Sequence of chain 35.K:
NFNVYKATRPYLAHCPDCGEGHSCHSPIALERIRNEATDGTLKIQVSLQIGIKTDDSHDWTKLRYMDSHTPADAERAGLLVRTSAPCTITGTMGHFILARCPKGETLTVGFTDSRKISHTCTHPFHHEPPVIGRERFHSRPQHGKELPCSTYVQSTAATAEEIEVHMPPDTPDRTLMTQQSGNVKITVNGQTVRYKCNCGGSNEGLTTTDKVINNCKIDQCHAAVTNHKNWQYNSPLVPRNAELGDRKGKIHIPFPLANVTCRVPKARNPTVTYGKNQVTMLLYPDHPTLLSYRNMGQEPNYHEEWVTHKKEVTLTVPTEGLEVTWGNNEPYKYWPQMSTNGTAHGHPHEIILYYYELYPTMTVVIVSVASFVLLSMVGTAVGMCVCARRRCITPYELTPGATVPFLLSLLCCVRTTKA

Sequence of chain 35.J:
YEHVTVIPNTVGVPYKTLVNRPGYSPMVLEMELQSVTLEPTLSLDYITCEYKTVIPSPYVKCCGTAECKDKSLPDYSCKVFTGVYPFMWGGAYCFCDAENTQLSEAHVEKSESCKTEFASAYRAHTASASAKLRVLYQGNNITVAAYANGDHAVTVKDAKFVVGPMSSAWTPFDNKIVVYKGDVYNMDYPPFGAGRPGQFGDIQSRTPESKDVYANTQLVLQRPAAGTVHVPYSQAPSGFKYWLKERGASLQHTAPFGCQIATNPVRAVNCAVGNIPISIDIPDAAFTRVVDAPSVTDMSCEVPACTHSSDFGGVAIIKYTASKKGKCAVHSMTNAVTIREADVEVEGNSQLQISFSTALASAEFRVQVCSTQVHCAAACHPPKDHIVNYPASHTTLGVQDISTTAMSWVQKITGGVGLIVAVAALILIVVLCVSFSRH

The protein below binds the small molecule below.
Small molecule (SMILES): CC(=O)N[C@@H]1[C@@H](O)[C@H](O)[C@@H](CO)O[C@H]1O

Binding-site contacts:
Ligand atom C8 contacts residue ASN259 of chain 35.K at 4.4 Å.
Ligand atom C3 contacts residue THR116 of chain 35.J at 4.0 Å.
Ligand atom C7 contacts residue THR116 of chain 35.J at 3.8 Å.
Ligand atom C3 contacts residue LYS181 of chain 35.J at 4.4 Å.
Ligand atom O4 contacts residue LYS181 of chain 35.J at 4.0 Å.
Ligand atom C2 contacts residue ASN259 of chain 35.K at 2.5 Å.
Ligand atom O5 contacts residue ASN259 of chain 35.K at 2.4 Å (h-bond).
Ligand atom C4 contacts residue LYS181 of chain 35.J at 4.2 Å.
Ligand atom C3 contacts residue ASN259 of chain 35.K at 3.8 Å.
Ligand atom O5 contacts residue LYS181 of chain 35.J at 4.4 Å.
Ligand atom O6 contacts residue LYS181 of chain 35.J at 4.3 Å.
Ligand atom C2 contacts residue THR116 of chain 35.J at 3.8 Å.
Ligand atom C7 contacts residue ASN259 of chain 35.K at 3.2 Å.
Ligand atom C1 contacts residue ASN259 of chain 35.K at 1.4 Å.
Ligand atom C8 contacts residue THR116 of chain 35.J at 3.8 Å.
Ligand atom C1 contacts residue THR116 of chain 35.J at 4.0 Å.
Ligand atom O7 contacts residue ASN259 of chain 35.K at 3.0 Å (h-bond).
Ligand atom C4 contacts residue ASN259 of chain 35.K at 4.2 Å.
Ligand atom O3 contacts residue THR116 of chain 35.J at 4.4 Å.
Ligand atom C6 contacts residue LYS181 of chain 35.J at 4.2 Å.
Ligand atom C5 contacts residue ASN259 of chain 35.K at 3.7 Å.
Ligand atom N2 contacts residue THR116 of chain 35.J at 3.0 Å (h-bond).
Ligand atom N2 contacts residue ASN259 of chain 35.K at 2.9 Å (h-bond).
Ligand atom C5 contacts residue LYS181 of chain 35.J at 3.5 Å.